This protein binds this small molecule.
Small molecule (SMILES): OC[C@H]1O[C@H](O[C@H]2[C@H](O)[C@@H](O)[C@H](OCCCCCCC3CCCCC3)O[C@@H]2CO)[C@H](O)[C@@H](O)[C@@H]1O

Binding-site contacts:
Ligand atom O30 contacts residue LEU243 of chain 1.D at 4.1 Å.
Ligand atom O6 contacts residue ARG262 of chain 1.D at 3.6 Å (salt-bridge).
Ligand atom O3 contacts residue SER240 of chain 1.D at 2.8 Å (h-bond).
Ligand atom O3 contacts residue PHE239 of chain 1.D at 4.0 Å.
Ligand atom O4 contacts residue VAL234 of chain 1.D at 3.2 Å (h-bond).
Ligand atom C2 contacts residue LEU243 of chain 1.D at 4.4 Å (hydrophobic).
Ligand atom C6 contacts residue GLN259 of chain 1.D at 3.6 Å.
Ligand atom C2 contacts residue SER240 of chain 1.D at 4.3 Å.
Ligand atom O60 contacts residue GLN259 of chain 1.D at 3.8 Å.
Ligand atom O2 contacts residue PHE239 of chain 1.D at 3.6 Å.
Ligand atom C4 contacts residue VAL234 of chain 1.D at 4.3 Å (hydrophobic).
Ligand atom C4 contacts residue SER240 of chain 1.D at 4.2 Å.
Ligand atom C30 contacts residue MET255 of chain 1.D at 4.0 Å (hydrophobic).
Ligand atom C6 contacts residue ASP226 of chain 1.D at 4.3 Å.
Ligand atom C60 contacts residue ARG262 of chain 1.D at 3.3 Å.
Ligand atom O6 contacts residue GLN259 of chain 1.D at 4.5 Å.
Ligand atom O6 contacts residue ASP226 of chain 1.D at 3.3 Å (salt-bridge).
Ligand atom C20 contacts residue MET255 of chain 1.D at 3.5 Å (hydrophobic).
Ligand atom O4 contacts residue SER240 of chain 1.D at 4.2 Å.
Ligand atom O20 contacts residue MET255 of chain 1.D at 3.2 Å.
Ligand atom C3 contacts residue SER240 of chain 1.D at 3.9 Å.
Ligand atom O30 contacts residue MET255 of chain 1.D at 3.5 Å.
Ligand atom O60 contacts residue ARG262 of chain 1.D at 3.0 Å (salt-bridge).
Ligand atom O2 contacts residue LEU243 of chain 1.D at 4.1 Å.

Sequence of chain 1.D:
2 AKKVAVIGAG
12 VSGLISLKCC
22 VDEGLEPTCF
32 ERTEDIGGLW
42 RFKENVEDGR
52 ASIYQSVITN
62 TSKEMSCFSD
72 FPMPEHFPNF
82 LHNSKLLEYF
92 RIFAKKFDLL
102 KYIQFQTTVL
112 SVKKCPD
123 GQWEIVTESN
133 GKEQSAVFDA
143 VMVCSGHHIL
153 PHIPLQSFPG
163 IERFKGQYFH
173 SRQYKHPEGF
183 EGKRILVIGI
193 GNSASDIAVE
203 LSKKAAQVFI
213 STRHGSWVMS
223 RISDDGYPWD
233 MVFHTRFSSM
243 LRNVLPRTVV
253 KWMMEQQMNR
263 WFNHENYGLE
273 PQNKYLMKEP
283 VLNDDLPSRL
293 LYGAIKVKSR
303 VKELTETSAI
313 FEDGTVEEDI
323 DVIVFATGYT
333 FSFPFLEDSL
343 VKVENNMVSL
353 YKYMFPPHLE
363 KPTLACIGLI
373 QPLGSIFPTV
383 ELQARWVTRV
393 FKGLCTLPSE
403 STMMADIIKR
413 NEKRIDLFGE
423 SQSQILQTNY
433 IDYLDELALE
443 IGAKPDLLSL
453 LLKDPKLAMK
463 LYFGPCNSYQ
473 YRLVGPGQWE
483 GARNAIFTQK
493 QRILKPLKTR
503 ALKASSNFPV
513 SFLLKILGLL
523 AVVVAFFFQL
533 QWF